Binding-site contacts:
Ligand atom O contacts residue LYS54 of chain 1.A at 3.1 Å.
Ligand atom CB contacts residue LEU234 of chain 1.A at 3.6 Å (hydrophobic).
Ligand atom CA contacts residue ASN231 of chain 1.A at 3.5 Å.
Ligand atom C contacts residue ASN231 of chain 1.A at 3.7 Å.
Ligand atom O contacts residue VAL183 of chain 1.A at 3.4 Å.
Ligand atom C contacts residue LEU179 of chain 1.A at 3.5 Å (hydrophobic).
Ligand atom N contacts residue ASN231 of chain 1.A at 2.9 Å (h-bond).
Ligand atom OG contacts residue GLU187 of chain 1.A at 2.6 Å (salt-bridge).
Ligand atom N contacts residue ASN180 of chain 1.A at 2.8 Å (h-bond).
Ligand atom O contacts residue ASN231 of chain 1.A at 2.9 Å (h-bond).
Ligand atom O3P contacts residue ARG61 of chain 1.A at 2.9 Å (salt-bridge).
Ligand atom CD contacts residue LEU227 of chain 1.A at 3.3 Å (hydrophobic).
Ligand atom O2P contacts residue TYR135 of chain 1.A at 2.7 Å (h-bond).
Ligand atom O1P contacts residue ARG134 of chain 1.A at 2.8 Å (salt-bridge).
Ligand atom O2P contacts residue ARG134 of chain 1.A at 2.9 Å (salt-bridge).
Ligand atom CB contacts residue ASN231 of chain 1.A at 3.7 Å.
Ligand atom CB contacts residue ASN180 of chain 1.A at 3.6 Å.
Ligand atom CB contacts residue ASN180 of chain 1.A at 3.3 Å.
Ligand atom OG1 contacts residue LEU179 of chain 1.A at 3.6 Å.
Ligand atom OG contacts residue TRP235 of chain 1.A at 2.9 Å (h-bond).
Ligand atom O contacts residue LEU234 of chain 1.A at 3.7 Å.
Ligand atom O contacts residue LEU179 of chain 1.A at 3.5 Å.
Ligand atom OD1 contacts residue VAL51 of chain 1.A at 3.5 Å.
Ligand atom ND2 contacts residue ASN55 of chain 1.A at 2.8 Å (h-bond).
Ligand atom CB contacts residue GLU187 of chain 1.A at 3.4 Å.
Ligand atom CA contacts residue LEU179 of chain 1.A at 3.5 Å (hydrophobic).
Ligand atom N contacts residue LEU179 of chain 1.A at 3.4 Å.
Ligand atom N contacts residue GLU187 of chain 1.A at 3.4 Å (salt-bridge).
Ligand atom OG1 contacts residue GLY176 of chain 1.A at 3.0 Å (h-bond).
Ligand atom O1P contacts residue ARG61 of chain 1.A at 3.0 Å (salt-bridge).
Ligand atom OD1 contacts residue LYS54 of chain 1.A at 3.4 Å.
Ligand atom CA contacts residue ASN180 of chain 1.A at 3.5 Å.
Ligand atom C contacts residue ASN180 of chain 1.A at 3.6 Å.
Ligand atom OE1 contacts residue LEU234 of chain 1.A at 3.2 Å.
Ligand atom P contacts residue ARG134 of chain 1.A at 3.8 Å.
Ligand atom O3P contacts residue LYS54 of chain 1.A at 2.8 Å (salt-bridge).
Ligand atom CA contacts residue ASN180 of chain 1.A at 3.8 Å.
Ligand atom CA contacts residue ASN231 of chain 1.A at 3.7 Å.
Ligand atom P contacts residue ARG61 of chain 1.A at 3.7 Å.
Ligand atom OG1 contacts residue ASN180 of chain 1.A at 3.0 Å (h-bond).

The protein below binds the small molecule below.
Small molecule (SMILES): C[C@H](NC(=O)[C@@H](N)CCC(N)=O)C(=O)N[C@@H](CO)C(=O)N[C@H](C(=O)N[C@@H](COP(=O)(O)O)C(=O)N[C@H](C(=O)N1CCC[C@H]1C(=O)N[C@H](CO)CC(N)=O)[C@@H](C)O)[C@@H](C)O

Sequence of chain 1.A:
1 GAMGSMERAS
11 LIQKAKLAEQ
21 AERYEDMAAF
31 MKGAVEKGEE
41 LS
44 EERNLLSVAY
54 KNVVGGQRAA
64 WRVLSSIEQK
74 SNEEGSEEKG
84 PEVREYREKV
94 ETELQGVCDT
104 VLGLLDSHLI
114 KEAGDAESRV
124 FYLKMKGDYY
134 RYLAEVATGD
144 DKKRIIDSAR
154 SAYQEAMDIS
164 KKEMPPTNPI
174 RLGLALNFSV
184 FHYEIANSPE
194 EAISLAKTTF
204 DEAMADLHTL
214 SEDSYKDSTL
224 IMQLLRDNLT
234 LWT